Binding-site contacts:
Ligand atom N contacts residue MN1 of chain 1.C at 4.0 Å.
Ligand atom OXT contacts residue PGE1 of chain 1.D at 4.3 Å.
Ligand atom OXT contacts residue HIS383 of chain 1.A at 2.8 Å (h-bond).
Ligand atom OXT contacts residue GLU403 of chain 1.A at 3.8 Å.
Ligand atom OXT contacts residue MN1 of chain 1.C at 2.5 Å.
Ligand atom C contacts residue HIS376 of chain 1.A at 3.8 Å.
Ligand atom C contacts residue PGE1 of chain 1.D at 3.9 Å.
Ligand atom C contacts residue ASP297 of chain 1.A at 3.4 Å.
Ligand atom OXT contacts residue HIS376 of chain 1.A at 2.9 Å (h-bond).
Ligand atom N contacts residue VAL382 of chain 1.A at 4.2 Å.
Ligand atom C contacts residue GLU426 of chain 1.A at 4.3 Å.
Ligand atom O contacts residue PGE1 of chain 1.D at 3.8 Å.
Ligand atom O contacts residue MN1 of chain 1.B at 2.4 Å.
Ligand atom CA contacts residue MN1 of chain 1.C at 3.8 Å.
Ligand atom CA contacts residue ASP297 of chain 1.A at 3.9 Å.
Ligand atom C contacts residue MN1 of chain 1.B at 2.9 Å.
Ligand atom OXT contacts residue ASP297 of chain 1.A at 3.5 Å (salt-bridge).
Ligand atom O contacts residue GLU426 of chain 1.A at 3.6 Å (salt-bridge).
Ligand atom N contacts residue ASP286 of chain 1.A at 3.3 Å (salt-bridge).
Ligand atom C contacts residue HIS383 of chain 1.A at 3.8 Å.
Ligand atom C contacts residue GLU403 of chain 1.A at 3.9 Å.
Ligand atom O contacts residue ASP286 of chain 1.A at 3.3 Å (salt-bridge).
Ligand atom CA contacts residue PGE1 of chain 1.D at 4.0 Å.
Ligand atom C contacts residue MN1 of chain 1.C at 2.6 Å.
Ligand atom N contacts residue MN1 of chain 1.B at 2.6 Å.
Ligand atom CA contacts residue ASP286 of chain 1.A at 3.8 Å.
Ligand atom N contacts residue TYR255 of chain 1.A at 3.3 Å.
Ligand atom OXT contacts residue VAL382 of chain 1.A at 4.5 Å.
Ligand atom CA contacts residue MN1 of chain 1.B at 3.1 Å.
Ligand atom N contacts residue ASP297 of chain 1.A at 3.1 Å (salt-bridge).
Ligand atom O contacts residue MN1 of chain 1.C at 2.4 Å.
Ligand atom O contacts residue ASP297 of chain 1.A at 3.6 Å.
Ligand atom C contacts residue ASP286 of chain 1.A at 4.0 Å.
Ligand atom O contacts residue GLU403 of chain 1.A at 2.8 Å (salt-bridge).
Ligand atom OXT contacts residue MN1 of chain 1.B at 3.9 Å.
Ligand atom CA contacts residue HIS383 of chain 1.A at 4.3 Å.
Ligand atom O contacts residue HIS376 of chain 1.A at 4.0 Å.

The small molecule below binds the protein below.
Small molecule (SMILES): NCC(=O)O

Sequence of chain 1.A:
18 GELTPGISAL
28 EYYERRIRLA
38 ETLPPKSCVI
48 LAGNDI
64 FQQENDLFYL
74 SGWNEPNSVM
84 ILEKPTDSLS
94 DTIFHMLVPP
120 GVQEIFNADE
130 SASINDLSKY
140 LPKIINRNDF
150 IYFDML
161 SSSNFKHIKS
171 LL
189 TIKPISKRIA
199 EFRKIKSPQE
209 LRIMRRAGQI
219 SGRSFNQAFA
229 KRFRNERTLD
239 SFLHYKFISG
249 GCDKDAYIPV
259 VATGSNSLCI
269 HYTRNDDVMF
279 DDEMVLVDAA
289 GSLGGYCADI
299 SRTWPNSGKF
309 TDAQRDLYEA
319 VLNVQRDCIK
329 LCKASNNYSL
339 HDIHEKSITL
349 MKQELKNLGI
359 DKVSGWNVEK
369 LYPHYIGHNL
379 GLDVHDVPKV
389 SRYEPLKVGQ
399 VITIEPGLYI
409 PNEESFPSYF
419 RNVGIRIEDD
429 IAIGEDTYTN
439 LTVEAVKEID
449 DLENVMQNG